A small-molecule ligand and the protein it binds are described below.
Small molecule (SMILES): CC(=O)N[C@H]1[C@H](O[C@H]2[C@H](O)[C@@H](NC(C)=O)CO[C@@H]2CO)O[C@H](CO)[C@@H](O[C@H]2O[C@H](CO)[C@@H](O)[C@H](O)[C@@H]2O)[C@@H]1O

Binding-site contacts:
Ligand atom C7 contacts residue ASN801 of chain 1.C at 3.7 Å.
Ligand atom C2 contacts residue SER803 of chain 1.C at 4.5 Å.
Ligand atom C5 contacts residue SER803 of chain 1.C at 3.8 Å.
Ligand atom O5 contacts residue ASN801 of chain 1.C at 2.4 Å (h-bond).
Ligand atom C3 contacts residue ASN801 of chain 1.C at 3.8 Å.
Ligand atom C1 contacts residue SER803 of chain 1.C at 3.3 Å.
Ligand atom C1 contacts residue ASN801 of chain 1.C at 1.4 Å.
Ligand atom C4 contacts residue ASN801 of chain 1.C at 4.3 Å.
Ligand atom C5 contacts residue ASN801 of chain 1.C at 3.7 Å.
Ligand atom N2 contacts residue ASN801 of chain 1.C at 2.8 Å (h-bond).
Ligand atom O7 contacts residue ASN801 of chain 1.C at 4.2 Å.
Ligand atom C2 contacts residue ASN801 of chain 1.C at 2.5 Å.
Ligand atom O5 contacts residue SER803 of chain 1.C at 3.7 Å.

Sequence of chain 1.C:
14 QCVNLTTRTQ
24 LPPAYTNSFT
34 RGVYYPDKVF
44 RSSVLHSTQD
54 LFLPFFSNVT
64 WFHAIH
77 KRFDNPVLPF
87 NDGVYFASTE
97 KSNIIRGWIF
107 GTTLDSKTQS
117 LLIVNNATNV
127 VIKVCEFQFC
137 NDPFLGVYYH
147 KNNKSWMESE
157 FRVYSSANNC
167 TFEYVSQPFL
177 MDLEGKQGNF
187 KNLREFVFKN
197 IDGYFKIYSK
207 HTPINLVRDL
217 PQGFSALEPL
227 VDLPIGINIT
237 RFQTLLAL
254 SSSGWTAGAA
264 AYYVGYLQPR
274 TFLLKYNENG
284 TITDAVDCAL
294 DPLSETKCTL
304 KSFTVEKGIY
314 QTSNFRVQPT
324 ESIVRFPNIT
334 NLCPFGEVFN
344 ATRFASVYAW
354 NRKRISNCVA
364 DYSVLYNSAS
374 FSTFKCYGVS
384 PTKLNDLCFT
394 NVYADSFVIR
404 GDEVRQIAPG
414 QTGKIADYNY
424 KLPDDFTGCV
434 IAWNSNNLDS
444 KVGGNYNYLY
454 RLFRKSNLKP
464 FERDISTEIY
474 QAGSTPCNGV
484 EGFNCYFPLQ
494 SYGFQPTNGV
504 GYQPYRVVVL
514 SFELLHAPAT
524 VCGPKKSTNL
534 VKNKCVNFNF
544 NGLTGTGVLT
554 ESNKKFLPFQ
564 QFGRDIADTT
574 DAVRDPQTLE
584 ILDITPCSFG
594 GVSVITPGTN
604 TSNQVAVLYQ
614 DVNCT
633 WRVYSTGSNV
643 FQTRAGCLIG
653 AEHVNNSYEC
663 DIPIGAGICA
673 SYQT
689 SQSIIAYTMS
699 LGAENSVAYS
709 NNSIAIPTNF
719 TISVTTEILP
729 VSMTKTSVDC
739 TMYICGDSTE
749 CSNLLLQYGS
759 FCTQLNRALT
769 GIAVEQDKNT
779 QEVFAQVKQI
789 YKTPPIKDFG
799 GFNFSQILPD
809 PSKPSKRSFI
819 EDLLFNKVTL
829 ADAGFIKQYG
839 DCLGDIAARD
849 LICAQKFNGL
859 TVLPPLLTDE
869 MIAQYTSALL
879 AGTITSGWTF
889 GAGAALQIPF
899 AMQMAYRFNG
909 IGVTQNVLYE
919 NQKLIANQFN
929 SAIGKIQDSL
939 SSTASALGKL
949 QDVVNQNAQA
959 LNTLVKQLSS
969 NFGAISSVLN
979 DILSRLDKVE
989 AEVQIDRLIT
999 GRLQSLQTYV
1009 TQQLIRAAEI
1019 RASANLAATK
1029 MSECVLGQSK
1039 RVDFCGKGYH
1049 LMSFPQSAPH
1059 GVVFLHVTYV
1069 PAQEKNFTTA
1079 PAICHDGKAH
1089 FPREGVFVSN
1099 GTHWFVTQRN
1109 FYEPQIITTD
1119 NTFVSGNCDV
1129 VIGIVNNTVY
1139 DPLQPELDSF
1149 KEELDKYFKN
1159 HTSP